This small molecule binds to this protein.
Small molecule (SMILES): OC[C@@H](O)[C@H]1O[C@H](O)[C@@H](O)[C@@H](O)[C@@H]1O

Sequence of chain 1.A:
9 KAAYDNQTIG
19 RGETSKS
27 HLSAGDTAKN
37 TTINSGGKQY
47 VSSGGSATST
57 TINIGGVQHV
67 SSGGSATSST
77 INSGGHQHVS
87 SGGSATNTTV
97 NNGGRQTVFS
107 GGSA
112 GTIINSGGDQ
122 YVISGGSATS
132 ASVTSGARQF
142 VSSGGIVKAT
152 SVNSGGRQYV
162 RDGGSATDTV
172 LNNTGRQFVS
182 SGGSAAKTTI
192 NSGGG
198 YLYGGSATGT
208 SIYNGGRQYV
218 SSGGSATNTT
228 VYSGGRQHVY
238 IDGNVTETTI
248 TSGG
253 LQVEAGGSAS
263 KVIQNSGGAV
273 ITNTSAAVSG

Binding-site contacts:
Ligand atom O4 contacts residue GLY220 of chain 1.A at 3.8 Å.
Ligand atom C2 contacts residue SER182 of chain 1.A at 2.5 Å.
Ligand atom C3 contacts residue SER182 of chain 1.A at 3.1 Å.
Ligand atom C3 contacts residue 2891 of chain 1.U at 3.2 Å.
Ligand atom O4 contacts residue SER219 of chain 1.A at 4.3 Å.
Ligand atom O3 contacts residue 2891 of chain 1.U at 2.5 Å (h-bond).
Ligand atom C7 contacts residue SER182 of chain 1.A at 4.2 Å.
Ligand atom C5 contacts residue 2891 of chain 1.U at 4.4 Å.
Ligand atom O5 contacts residue SER182 of chain 1.A at 2.1 Å (h-bond).
Ligand atom C6 contacts residue SER182 of chain 1.A at 4.1 Å.
Ligand atom O3 contacts residue SER219 of chain 1.A at 2.7 Å (h-bond).
Ligand atom C5 contacts residue SER182 of chain 1.A at 2.8 Å.
Ligand atom C3 contacts residue SER219 of chain 1.A at 3.6 Å.
Ligand atom C2 contacts residue GLY201 of chain 1.A at 4.1 Å.
Ligand atom O3 contacts residue GLY201 of chain 1.A at 4.2 Å.
Ligand atom C4 contacts residue 2891 of chain 1.U at 3.1 Å.
Ligand atom C1 contacts residue GLY201 of chain 1.A at 4.3 Å.
Ligand atom O6 contacts residue 2891 of chain 1.U at 3.9 Å.
Ligand atom C4 contacts residue SER182 of chain 1.A at 3.5 Å.
Ligand atom O4 contacts residue 2891 of chain 1.U at 2.6 Å (h-bond).
Ligand atom C1 contacts residue TYR200 of chain 1.A at 3.9 Å (hydrophobic).
Ligand atom C2 contacts residue TYR200 of chain 1.A at 3.6 Å (hydrophobic).
Ligand atom C1 contacts residue SER182 of chain 1.A at 1.3 Å.
Ligand atom C3 contacts residue GLY201 of chain 1.A at 3.7 Å.
Ligand atom C3 contacts residue TYR200 of chain 1.A at 4.3 Å (hydrophobic).
Ligand atom O2 contacts residue 2891 of chain 1.U at 2.8 Å (h-bond).
Ligand atom O3 contacts residue SER182 of chain 1.A at 4.4 Å.
Ligand atom O2 contacts residue SER182 of chain 1.A at 3.7 Å.
Ligand atom C3 contacts residue GLY220 of chain 1.A at 4.5 Å.
Ligand atom O3 contacts residue GLY220 of chain 1.A at 4.2 Å.
Ligand atom C2 contacts residue 2891 of chain 1.U at 3.4 Å.